A small-molecule ligand and the protein it binds are described below.
Small molecule (SMILES): OC[C@H]1O[C@@H](O)[C@H](O)[C@@H](O)[C@H]1O

Binding-site contacts:
Ligand atom O3 contacts residue ASN90 of chain 1.C at 2.8 Å (h-bond).
Ligand atom C4 contacts residue TRP88 of chain 1.C at 3.5 Å (hydrophobic).
Ligand atom C4 contacts residue GLN56 of chain 1.C at 4.4 Å.
Ligand atom C3 contacts residue LYS91 of chain 1.C at 3.6 Å.
Ligand atom C6 contacts residue GLN56 of chain 1.C at 3.6 Å.
Ligand atom O6 contacts residue GLN61 of chain 1.C at 3.1 Å (h-bond).
Ligand atom C3 contacts residue ASN90 of chain 1.C at 3.9 Å.
Ligand atom C2 contacts residue ASN90 of chain 1.C at 4.2 Å.
Ligand atom O2 contacts residue LYS91 of chain 1.C at 4.2 Å.
Ligand atom C6 contacts residue TRP88 of chain 1.C at 3.6 Å (hydrophobic).
Ligand atom O4 contacts residue GLN56 of chain 1.C at 3.3 Å.
Ligand atom O3 contacts residue GLU51 of chain 1.C at 4.3 Å.
Ligand atom C4 contacts residue GLU51 of chain 1.C at 3.4 Å.
Ligand atom C5 contacts residue GLU51 of chain 1.C at 4.4 Å.
Ligand atom C2 contacts residue LYS91 of chain 1.C at 3.7 Å.
Ligand atom C6 contacts residue GLU51 of chain 1.C at 4.2 Å.
Ligand atom O3 contacts residue LYS91 of chain 1.C at 2.9 Å (salt-bridge).
Ligand atom C3 contacts residue GLU51 of chain 1.C at 4.5 Å.
Ligand atom O5 contacts residue GLN56 of chain 1.C at 3.5 Å.
Ligand atom O2 contacts residue ASN90 of chain 1.C at 3.0 Å (h-bond).
Ligand atom O6 contacts residue HIS57 of chain 1.C at 3.5 Å.
Ligand atom C1 contacts residue GLN56 of chain 1.C at 4.3 Å.
Ligand atom O1 contacts residue GLN56 of chain 1.C at 4.1 Å.
Ligand atom C5 contacts residue GLN56 of chain 1.C at 4.2 Å.
Ligand atom C4 contacts residue LYS91 of chain 1.C at 3.8 Å.
Ligand atom O3 contacts residue TRP88 of chain 1.C at 3.4 Å.
Ligand atom C3 contacts residue TRP88 of chain 1.C at 3.4 Å (hydrophobic).
Ligand atom O4 contacts residue GLU51 of chain 1.C at 2.6 Å (salt-bridge).
Ligand atom C6 contacts residue HIS57 of chain 1.C at 3.7 Å.
Ligand atom C6 contacts residue GLN61 of chain 1.C at 4.3 Å.
Ligand atom O6 contacts residue TRP88 of chain 1.C at 3.9 Å.
Ligand atom O4 contacts residue LYS91 of chain 1.C at 2.8 Å (salt-bridge).
Ligand atom C5 contacts residue TRP88 of chain 1.C at 3.6 Å (hydrophobic).
Ligand atom O6 contacts residue GLN56 of chain 1.C at 2.9 Å (h-bond).

Sequence of chain 1.C:
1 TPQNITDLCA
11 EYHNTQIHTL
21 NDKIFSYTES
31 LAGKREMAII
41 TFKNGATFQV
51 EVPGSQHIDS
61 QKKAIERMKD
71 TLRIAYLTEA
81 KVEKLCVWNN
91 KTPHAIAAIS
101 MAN